Binding-site contacts:
Ligand atom C1 contacts residue ILE183 of chain 44.B at 3.5 Å (hydrophobic).
Ligand atom C23 contacts residue TYR112 of chain 44.B at 3.3 Å (hydrophobic).
Ligand atom C3 contacts residue ALA24 of chain 44.D at 3.5 Å (hydrophobic).
Ligand atom C5 contacts residue ILE194 of chain 44.B at 3.8 Å (hydrophobic).
Ligand atom C11 contacts residue LEU134 of chain 44.B at 3.8 Å (hydrophobic).
Ligand atom C5 contacts residue TYR159 of chain 44.B at 3.7 Å (hydrophobic).
Ligand atom C3 contacts residue PRO181 of chain 44.B at 3.7 Å (hydrophobic).
Ligand atom C4 contacts residue TYR159 of chain 44.B at 3.7 Å (hydrophobic).
Ligand atom N4 contacts residue LEU240 of chain 44.B at 3.3 Å.
Ligand atom C8 contacts residue TYR159 of chain 44.B at 3.5 Å (hydrophobic).
Ligand atom C3 contacts residue TYR159 of chain 44.B at 3.7 Å (hydrophobic).
Ligand atom C12 contacts residue VAL199 of chain 44.B at 3.7 Å (hydrophobic).
Ligand atom C7 contacts residue TYR159 of chain 44.B at 3.7 Å (hydrophobic).
Ligand atom C15 contacts residue MET132 of chain 44.B at 3.6 Å (hydrophobic).
Ligand atom C23 contacts residue PHE237 of chain 44.B at 3.8 Å (hydrophobic).
Ligand atom C18 contacts residue PHE237 of chain 44.B at 3.8 Å (hydrophobic).
Ligand atom C8 contacts residue VAL196 of chain 44.B at 3.7 Å (hydrophobic).
Ligand atom C21 contacts residue TYR112 of chain 44.B at 3.4 Å (hydrophobic).
Ligand atom C20 contacts residue TYR112 of chain 44.B at 3.4 Å (hydrophobic).
Ligand atom C4 contacts residue ALA24 of chain 44.D at 3.5 Å (hydrophobic).
Ligand atom C10 contacts residue MET132 of chain 44.B at 3.7 Å (hydrophobic).
Ligand atom C19 contacts residue PHE237 of chain 44.B at 3.5 Å (hydrophobic).
Ligand atom C26 contacts residue THR111 of chain 44.B at 3.6 Å.
Ligand atom C14 contacts residue VAL199 of chain 44.B at 3.8 Å (hydrophobic).
Ligand atom C14 contacts residue MET132 of chain 44.B at 3.5 Å (hydrophobic).
Ligand atom C13 contacts residue PHE237 of chain 44.B at 3.7 Å (hydrophobic).
Ligand atom O25 contacts residue THR111 of chain 44.B at 3.4 Å (h-bond).
Ligand atom C27 contacts residue ASP236 of chain 44.B at 3.6 Å.
Ligand atom C13 contacts residue MET132 of chain 44.B at 3.8 Å (hydrophobic).
Ligand atom C20 contacts residue PHE237 of chain 44.B at 3.4 Å (hydrophobic).
Ligand atom C26 contacts residue LYS113 of chain 44.B at 3.7 Å.
Ligand atom C4 contacts residue ILE194 of chain 44.B at 3.8 Å (hydrophobic).
Ligand atom O16 contacts residue MET132 of chain 44.B at 3.6 Å.
Ligand atom O24 contacts residue TYR112 of chain 44.B at 3.8 Å.
Ligand atom N6 contacts residue VAL196 of chain 44.B at 3.8 Å.
Ligand atom C1 contacts residue ILE157 of chain 44.B at 3.4 Å (hydrophobic).
Ligand atom C7 contacts residue VAL196 of chain 44.B at 3.5 Å (hydrophobic).
Ligand atom O25 contacts residue TYR112 of chain 44.B at 3.4 Å.
Ligand atom C21 contacts residue PHE237 of chain 44.B at 3.7 Å (hydrophobic).
Ligand atom N3 contacts residue LEU240 of chain 44.B at 3.4 Å.

The small molecule below binds the protein below.
Small molecule (SMILES): CCOC(=O)c1ccc(OCCCCC2CCN(c3ccc(C)nn3)CC2)cc1

Sequence of chain 44.B:
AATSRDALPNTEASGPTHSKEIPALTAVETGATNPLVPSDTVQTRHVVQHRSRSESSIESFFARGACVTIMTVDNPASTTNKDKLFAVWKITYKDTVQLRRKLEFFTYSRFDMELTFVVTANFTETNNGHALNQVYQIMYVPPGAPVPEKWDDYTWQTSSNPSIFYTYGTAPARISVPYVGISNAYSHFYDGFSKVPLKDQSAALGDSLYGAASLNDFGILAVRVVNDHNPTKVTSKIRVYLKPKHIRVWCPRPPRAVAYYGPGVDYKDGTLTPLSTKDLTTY

Sequence of chain 44.D:
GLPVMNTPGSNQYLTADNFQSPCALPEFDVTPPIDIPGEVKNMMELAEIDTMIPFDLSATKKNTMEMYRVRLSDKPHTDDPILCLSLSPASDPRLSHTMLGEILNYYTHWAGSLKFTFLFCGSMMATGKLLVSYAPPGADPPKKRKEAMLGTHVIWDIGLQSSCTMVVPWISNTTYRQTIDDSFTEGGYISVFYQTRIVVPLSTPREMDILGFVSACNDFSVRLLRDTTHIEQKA